Binding-site contacts:
Ligand atom PA contacts residue GLN72 of chain 1.D at 3.8 Å.
Ligand atom N3 contacts residue ARG123 of chain 1.H at 3.5 Å (salt-bridge).
Ligand atom N7 contacts residue LYS69 of chain 1.H at 3.7 Å.
Ligand atom O4' contacts residue GLY66 of chain 1.H at 3.2 Å.
Ligand atom N1 contacts residue DTP1 of chain 1.S at 3.2 Å (h-bond).
Ligand atom O2G contacts residue LYS50 of chain 1.H at 2.8 Å (salt-bridge).
Ligand atom C1' contacts residue PHE124 of chain 1.H at 3.6 Å (hydrophobic).
Ligand atom N6 contacts residue LYS69 of chain 1.D at 2.6 Å (salt-bridge).
Ligand atom O1B contacts residue LYS62 of chain 1.H at 3.6 Å.
Ligand atom O2B contacts residue LYS50 of chain 1.H at 3.2 Å (salt-bridge).
Ligand atom O3' contacts residue ATP1 of chain 1.DA at 2.8 Å (h-bond).
Ligand atom O2A contacts residue ATP1 of chain 1.DA at 3.6 Å.
Ligand atom C5 contacts residue VAL127 of chain 1.H at 3.7 Å (hydrophobic).
Ligand atom O2B contacts residue ATP1 of chain 1.DA at 2.9 Å (h-bond).
Ligand atom C6 contacts residue LYS69 of chain 1.D at 3.7 Å.
Ligand atom O1A contacts residue LYS69 of chain 1.H at 3.7 Å.
Ligand atom O3' contacts residue TYR128 of chain 1.H at 3.4 Å.
Ligand atom O3G contacts residue ATP1 of chain 1.DA at 2.9 Å (h-bond).
Ligand atom C6 contacts residue DTP1 of chain 1.S at 3.5 Å.
Ligand atom N6 contacts residue DTP1 of chain 1.S at 3.0 Å (h-bond).
Ligand atom C1' contacts residue GLY66 of chain 1.H at 3.7 Å.
Ligand atom C5' contacts residue ATP1 of chain 1.DA at 3.5 Å.
Ligand atom O2G contacts residue LYS62 of chain 1.H at 2.6 Å (salt-bridge).
Ligand atom PG contacts residue LYS50 of chain 1.H at 3.4 Å.
Ligand atom C2' contacts residue PHE124 of chain 1.H at 3.6 Å (hydrophobic).
Ligand atom O3G contacts residue LYS50 of chain 1.H at 3.0 Å (salt-bridge).
Ligand atom O1B contacts residue ATP1 of chain 1.DA at 2.9 Å (h-bond).
Ligand atom N7 contacts residue GLN72 of chain 1.D at 3.2 Å (h-bond).
Ligand atom C4' contacts residue ATP1 of chain 1.DA at 3.6 Å.
Ligand atom N3 contacts residue ALA70 of chain 1.H at 3.7 Å.
Ligand atom C4 contacts residue VAL127 of chain 1.H at 3.6 Å (hydrophobic).
Ligand atom O1A contacts residue GLN72 of chain 1.D at 2.7 Å (h-bond).
Ligand atom PB contacts residue ATP1 of chain 1.DA at 3.6 Å.
Ligand atom C2 contacts residue VAL127 of chain 1.H at 3.6 Å (hydrophobic).
Ligand atom N3 contacts residue VAL127 of chain 1.H at 3.6 Å.
Ligand atom O4' contacts residue PHE124 of chain 1.H at 3.6 Å.
Ligand atom C2 contacts residue ARG123 of chain 1.H at 3.4 Å.
Ligand atom O3A contacts residue ATP1 of chain 1.DA at 3.7 Å.
Ligand atom C2' contacts residue VAL127 of chain 1.H at 3.6 Å (hydrophobic).
Ligand atom C2 contacts residue ALA70 of chain 1.H at 3.6 Å (hydrophobic).

Sequence of chain 1.H:
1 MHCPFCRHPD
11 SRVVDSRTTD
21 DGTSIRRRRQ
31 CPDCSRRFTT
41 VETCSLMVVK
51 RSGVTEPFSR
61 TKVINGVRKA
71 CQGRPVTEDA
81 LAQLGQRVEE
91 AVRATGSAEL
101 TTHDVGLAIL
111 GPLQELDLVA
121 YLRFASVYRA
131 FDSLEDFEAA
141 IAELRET

Sequence of chain 1.D:
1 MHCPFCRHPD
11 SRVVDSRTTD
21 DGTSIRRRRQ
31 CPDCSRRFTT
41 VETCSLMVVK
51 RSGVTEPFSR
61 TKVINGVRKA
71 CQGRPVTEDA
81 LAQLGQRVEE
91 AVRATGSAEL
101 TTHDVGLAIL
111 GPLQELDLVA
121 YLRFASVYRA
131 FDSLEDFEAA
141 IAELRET

The small molecule below binds the protein below.
Small molecule (SMILES): Nc1ncnc2c1ncn2[C@H]1C[C@H](O)[C@@H](CO[P](=O)(O)O[P](=O)(O)OP(=O)(O)O)O1